Sequence of chain 1.C:
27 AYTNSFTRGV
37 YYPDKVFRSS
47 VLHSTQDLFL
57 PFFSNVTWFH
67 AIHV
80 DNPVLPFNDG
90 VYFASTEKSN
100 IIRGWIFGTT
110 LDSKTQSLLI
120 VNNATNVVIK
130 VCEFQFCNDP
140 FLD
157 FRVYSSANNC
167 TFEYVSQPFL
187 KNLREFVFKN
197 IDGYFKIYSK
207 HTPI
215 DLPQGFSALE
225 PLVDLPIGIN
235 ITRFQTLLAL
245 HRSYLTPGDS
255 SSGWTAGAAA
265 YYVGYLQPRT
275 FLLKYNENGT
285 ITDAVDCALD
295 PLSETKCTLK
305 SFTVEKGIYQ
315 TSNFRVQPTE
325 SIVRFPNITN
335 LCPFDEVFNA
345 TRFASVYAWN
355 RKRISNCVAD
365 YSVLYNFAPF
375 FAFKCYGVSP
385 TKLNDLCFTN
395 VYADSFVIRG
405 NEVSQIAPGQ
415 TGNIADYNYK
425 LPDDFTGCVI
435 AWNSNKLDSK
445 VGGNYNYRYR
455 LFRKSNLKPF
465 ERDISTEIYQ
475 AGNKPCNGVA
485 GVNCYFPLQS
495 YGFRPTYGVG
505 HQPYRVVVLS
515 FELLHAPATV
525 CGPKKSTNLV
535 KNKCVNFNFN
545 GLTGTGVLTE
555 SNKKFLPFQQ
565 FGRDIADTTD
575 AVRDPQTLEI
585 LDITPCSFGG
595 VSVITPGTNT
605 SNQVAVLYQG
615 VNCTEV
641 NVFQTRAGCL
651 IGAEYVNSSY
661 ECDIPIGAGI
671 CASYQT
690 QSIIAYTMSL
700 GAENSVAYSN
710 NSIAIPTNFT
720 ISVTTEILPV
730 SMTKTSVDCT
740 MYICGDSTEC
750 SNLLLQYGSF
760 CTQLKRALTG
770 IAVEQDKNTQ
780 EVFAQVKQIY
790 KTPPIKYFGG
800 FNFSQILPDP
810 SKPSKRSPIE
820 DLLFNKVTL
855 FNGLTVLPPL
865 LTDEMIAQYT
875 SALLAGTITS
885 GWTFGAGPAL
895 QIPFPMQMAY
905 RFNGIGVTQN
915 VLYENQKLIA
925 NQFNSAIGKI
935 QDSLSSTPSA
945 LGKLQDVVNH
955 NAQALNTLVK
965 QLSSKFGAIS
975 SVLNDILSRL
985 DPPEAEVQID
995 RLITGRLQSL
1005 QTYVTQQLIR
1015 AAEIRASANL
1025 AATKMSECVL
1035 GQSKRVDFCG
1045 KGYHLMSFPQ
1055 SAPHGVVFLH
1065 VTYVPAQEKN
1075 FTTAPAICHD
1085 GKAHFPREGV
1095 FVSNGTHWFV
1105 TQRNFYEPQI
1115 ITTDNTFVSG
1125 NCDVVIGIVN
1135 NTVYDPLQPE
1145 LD

Binding-site contacts:
Ligand atom C3 contacts residue ASN282 of chain 1.C at 3.1 Å.
Ligand atom C8 contacts residue ASN280 of chain 1.C at 3.1 Å.
Ligand atom O5 contacts residue ASN282 of chain 1.C at 4.1 Å.
Ligand atom C7 contacts residue ASN282 of chain 1.C at 3.8 Å.
Ligand atom C8 contacts residue ASN282 of chain 1.C at 3.9 Å.
Ligand atom N2 contacts residue GLU281 of chain 1.C at 2.8 Å (salt-bridge).
Ligand atom O3 contacts residue ASN282 of chain 1.C at 4.0 Å.
Ligand atom C7 contacts residue ASN280 of chain 1.C at 4.0 Å.
Ligand atom C3 contacts residue GLU281 of chain 1.C at 3.8 Å.
Ligand atom C7 contacts residue GLU281 of chain 1.C at 3.4 Å.
Ligand atom C8 contacts residue GLU281 of chain 1.C at 3.1 Å.
Ligand atom C5 contacts residue ASN282 of chain 1.C at 4.1 Å.
Ligand atom C2 contacts residue GLU281 of chain 1.C at 3.9 Å.
Ligand atom O3 contacts residue GLU281 of chain 1.C at 3.4 Å (salt-bridge).
Ligand atom O7 contacts residue ASN280 of chain 1.C at 4.2 Å.
Ligand atom C1 contacts residue ASN282 of chain 1.C at 3.1 Å.
Ligand atom C2 contacts residue ASN282 of chain 1.C at 3.1 Å.
Ligand atom C4 contacts residue ASN282 of chain 1.C at 4.1 Å.
Ligand atom N2 contacts residue ASN282 of chain 1.C at 2.9 Å (h-bond).

A protein and the small-molecule ligand that binds it are described below.
Small molecule (SMILES): CC(=O)N[C@@H]1[C@@H](O)[C@H](O)[C@@H](CO)O[C@H]1O